A small-molecule ligand and the protein it binds are described below.
Small molecule (SMILES): COc1ccc2c(c1)c(CC(=O)NCCNS(=O)(=O)c1cccc3c(N(C)C)cccc13)c(C)n2C(=O)c1ccc(Cl)cc1

Binding-site contacts:
Ligand atom CAS contacts residue ALA496 of chain 1.D at 3.3 Å (hydrophobic).
Ligand atom OBO contacts residue SER322 of chain 1.D at 3.5 Å.
Ligand atom CBI contacts residue LEU61 of chain 1.D at 3.5 Å (hydrophobic).
Ligand atom CLAX contacts residue TRP356 of chain 1.D at 3.5 Å.
Ligand atom CAT contacts residue MET491 of chain 1.D at 3.6 Å (hydrophobic).
Ligand atom CAT contacts residue GLY495 of chain 1.D at 3.3 Å.
Ligand atom CBF contacts residue TYR84 of chain 1.D at 3.4 Å (hydrophobic).
Ligand atom OBM contacts residue SER88 of chain 1.D at 3.4 Å (h-bond).
Ligand atom CAS contacts residue GLY495 of chain 1.D at 3.5 Å.
Ligand atom CAT contacts residue ALA496 of chain 1.D at 3.5 Å (hydrophobic).
Ligand atom CAV contacts residue TRP356 of chain 1.D at 3.7 Å (hydrophobic).
Ligand atom NAF contacts residue VAL318 of chain 1.D at 3.7 Å.
Ligand atom CBH contacts residue LEU61 of chain 1.D at 3.7 Å (hydrophobic).
Ligand atom OBL contacts residue ARG89 of chain 1.D at 3.6 Å.
Ligand atom CAW contacts residue SER499 of chain 1.D at 3.7 Å.
Ligand atom OAO contacts residue VAL318 of chain 1.D at 3.3 Å.
Ligand atom CBN contacts residue LEU500 of chain 1.D at 3.7 Å (hydrophobic).
Ligand atom CBE contacts residue TYR84 of chain 1.D at 3.6 Å (hydrophobic).
Ligand atom CBN contacts residue VAL318 of chain 1.D at 3.7 Å (hydrophobic).
Ligand atom OAN contacts residue ARG89 of chain 1.D at 3.0 Å (salt-bridge).
Ligand atom OAN contacts residue ALA496 of chain 1.D at 3.3 Å.
Ligand atom CBH contacts residue VAL85 of chain 1.D at 3.6 Å (hydrophobic).
Ligand atom CAE contacts residue VAL318 of chain 1.D at 3.5 Å (hydrophobic).
Ligand atom CAM contacts residue VAL492 of chain 1.D at 3.7 Å (hydrophobic).
Ligand atom CBA contacts residue TYR84 of chain 1.D at 3.5 Å (hydrophobic).
Ligand atom CAL contacts residue SER322 of chain 1.D at 3.6 Å.
Ligand atom CBP contacts residue SER322 of chain 1.D at 3.5 Å.
Ligand atom CAE contacts residue ALA496 of chain 1.D at 3.7 Å (hydrophobic).
Ligand atom CBN contacts residue ALA496 of chain 1.D at 3.6 Å (hydrophobic).
Ligand atom CAP contacts residue ARG89 of chain 1.D at 3.6 Å.
Ligand atom OBO contacts residue VAL492 of chain 1.D at 3.5 Å.
Ligand atom CLAX contacts residue LEU353 of chain 1.D at 3.0 Å.
Ligand atom CBB contacts residue TYR84 of chain 1.D at 3.7 Å (hydrophobic).
Ligand atom OBL contacts residue SER88 of chain 1.D at 3.5 Å (h-bond).
Ligand atom CLAX contacts residue MET491 of chain 1.D at 3.7 Å.
Ligand atom NAD contacts residue TYR324 of chain 1.D at 2.8 Å (h-bond).
Ligand atom OAO contacts residue SER499 of chain 1.D at 2.9 Å (h-bond).
Ligand atom CBP contacts residue HIS58 of chain 1.D at 3.7 Å.
Ligand atom OBO contacts residue LEU321 of chain 1.D at 3.4 Å (h-bond).
Ligand atom CAP contacts residue TYR324 of chain 1.D at 3.5 Å (hydrophobic).

Sequence of chain 1.D:
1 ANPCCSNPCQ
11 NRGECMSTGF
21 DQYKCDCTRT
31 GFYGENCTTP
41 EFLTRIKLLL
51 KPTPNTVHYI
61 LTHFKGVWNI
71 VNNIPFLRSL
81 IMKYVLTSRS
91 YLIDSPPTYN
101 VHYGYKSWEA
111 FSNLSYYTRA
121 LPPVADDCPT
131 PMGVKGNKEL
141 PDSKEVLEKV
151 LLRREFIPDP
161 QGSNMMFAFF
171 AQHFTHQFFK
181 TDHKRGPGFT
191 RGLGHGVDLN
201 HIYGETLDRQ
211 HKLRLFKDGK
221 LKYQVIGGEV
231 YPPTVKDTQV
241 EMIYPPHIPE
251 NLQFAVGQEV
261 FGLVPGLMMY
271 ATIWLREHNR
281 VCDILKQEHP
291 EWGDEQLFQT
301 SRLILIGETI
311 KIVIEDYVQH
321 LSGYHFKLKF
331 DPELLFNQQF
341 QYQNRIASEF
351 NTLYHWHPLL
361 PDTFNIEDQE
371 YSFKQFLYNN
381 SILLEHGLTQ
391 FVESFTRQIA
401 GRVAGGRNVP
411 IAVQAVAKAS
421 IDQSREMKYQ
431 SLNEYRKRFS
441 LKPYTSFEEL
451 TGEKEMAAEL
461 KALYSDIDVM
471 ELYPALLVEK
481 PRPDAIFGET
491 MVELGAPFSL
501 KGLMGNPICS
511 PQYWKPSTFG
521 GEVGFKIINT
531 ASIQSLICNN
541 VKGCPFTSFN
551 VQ